This protein binds this small molecule.
Small molecule (SMILES): CC(=O)N[C@@H]1[C@@H](O)[C@H](O[C@@H]2O[C@H](CO)[C@H](O)[C@H](O[C@]3(C(=O)O)C[C@H](O)[C@@H](NC(C)=O)[C@H]([C@H](O)[C@H](O)CO)O3)[C@H]2O)[C@@H](CO)O[C@H]1O

Binding-site contacts:
Ligand atom O1B contacts residue THR130 of chain 1.C at 3.0 Å (h-bond).
Ligand atom C8 contacts residue GLU185 of chain 1.C at 3.4 Å.
Ligand atom N5 contacts residue THR129 of chain 1.C at 3.0 Å (h-bond).
Ligand atom C4 contacts residue GLN221 of chain 1.C at 3.8 Å.
Ligand atom C9 contacts residue GLU185 of chain 1.C at 3.2 Å.
Ligand atom O8 contacts residue GLN221 of chain 1.C at 2.9 Å (h-bond).
Ligand atom O4 contacts residue GLY220 of chain 1.C at 4.2 Å.
Ligand atom C1 contacts residue THR130 of chain 1.C at 3.7 Å.
Ligand atom O10 contacts residue THR129 of chain 1.C at 4.1 Å.
Ligand atom O1B contacts residue GLN221 of chain 1.C at 3.2 Å (h-bond).
Ligand atom O9 contacts residue GLY223 of chain 1.C at 3.9 Å.
Ligand atom C8 contacts residue GLN221 of chain 1.C at 3.9 Å.
Ligand atom O7 contacts residue GLU185 of chain 1.C at 3.9 Å.
Ligand atom O3 contacts residue GLN221 of chain 1.C at 3.2 Å (h-bond).
Ligand atom C4 contacts residue THR129 of chain 1.C at 3.3 Å.
Ligand atom C2 contacts residue GLN221 of chain 1.C at 3.8 Å.
Ligand atom C9 contacts residue HIS178 of chain 1.C at 3.4 Å.
Ligand atom O9 contacts residue TYR92 of chain 1.C at 3.3 Å (h-bond).
Ligand atom O7 contacts residue LEU189 of chain 1.C at 4.1 Å.
Ligand atom O1B contacts residue THR129 of chain 1.C at 4.1 Å.
Ligand atom O1A contacts residue GLN221 of chain 1.C at 3.5 Å (h-bond).
Ligand atom C5 contacts residue THR129 of chain 1.C at 3.6 Å.
Ligand atom C9 contacts residue TYR92 of chain 1.C at 3.4 Å (hydrophobic).
Ligand atom C10 contacts residue THR129 of chain 1.C at 4.0 Å.
Ligand atom O6 contacts residue GLN221 of chain 1.C at 4.0 Å.
Ligand atom O4 contacts residue THR129 of chain 1.C at 3.4 Å (h-bond).
Ligand atom O6 contacts residue GLU185 of chain 1.C at 4.1 Å.
Ligand atom O1A contacts residue SER131 of chain 1.C at 2.9 Å (h-bond).
Ligand atom C11 contacts residue LEU189 of chain 1.C at 3.5 Å (hydrophobic).
Ligand atom C1 contacts residue SER131 of chain 1.C at 4.0 Å.
Ligand atom O4 contacts residue GLN221 of chain 1.C at 3.0 Å (h-bond).
Ligand atom O1A contacts residue THR130 of chain 1.C at 3.3 Å.
Ligand atom O10 contacts residue LEU148 of chain 1.C at 3.8 Å.
Ligand atom C9 contacts residue TRP146 of chain 1.C at 3.9 Å (hydrophobic).
Ligand atom O8 contacts residue TYR92 of chain 1.C at 3.2 Å (h-bond).
Ligand atom O9 contacts residue GLU185 of chain 1.C at 2.7 Å (salt-bridge).
Ligand atom C6 contacts residue GLU185 of chain 1.C at 3.8 Å.
Ligand atom O9 contacts residue HIS178 of chain 1.C at 3.5 Å (h-bond).
Ligand atom C8 contacts residue TYR92 of chain 1.C at 3.9 Å (hydrophobic).
Ligand atom C1 contacts residue GLN221 of chain 1.C at 3.2 Å.

Sequence of chain 1.C:
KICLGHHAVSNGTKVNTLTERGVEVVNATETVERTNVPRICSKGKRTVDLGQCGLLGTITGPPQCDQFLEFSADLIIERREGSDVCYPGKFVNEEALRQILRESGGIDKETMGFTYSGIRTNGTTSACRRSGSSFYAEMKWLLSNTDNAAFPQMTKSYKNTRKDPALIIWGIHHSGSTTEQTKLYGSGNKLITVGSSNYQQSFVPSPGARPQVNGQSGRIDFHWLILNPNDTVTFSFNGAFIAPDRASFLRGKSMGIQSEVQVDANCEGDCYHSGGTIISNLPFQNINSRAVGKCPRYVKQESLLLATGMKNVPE